Sequence of chain 2.A:
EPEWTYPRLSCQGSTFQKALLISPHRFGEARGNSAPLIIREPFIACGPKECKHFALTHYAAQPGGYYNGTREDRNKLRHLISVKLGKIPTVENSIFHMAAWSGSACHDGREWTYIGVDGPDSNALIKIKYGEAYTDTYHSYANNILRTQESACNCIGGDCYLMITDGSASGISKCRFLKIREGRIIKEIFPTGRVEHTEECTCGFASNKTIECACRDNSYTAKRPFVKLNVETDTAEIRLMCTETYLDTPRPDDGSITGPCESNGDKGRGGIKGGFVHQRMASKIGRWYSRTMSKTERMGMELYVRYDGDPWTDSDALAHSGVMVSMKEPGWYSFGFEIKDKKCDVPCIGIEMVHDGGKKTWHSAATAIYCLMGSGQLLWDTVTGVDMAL

Binding-site contacts:
Ligand atom C7 contacts residue PRO7 of chain 2.A at 3.6 Å (hydrophobic).
Ligand atom C7 contacts residue ARG8 of chain 2.A at 4.5 Å.
Ligand atom C5 contacts residue ASN208 of chain 2.A at 3.7 Å.
Ligand atom O5 contacts residue TYR6 of chain 2.A at 4.0 Å.
Ligand atom C4 contacts residue ASN208 of chain 2.A at 4.2 Å.
Ligand atom C5 contacts residue TYR6 of chain 2.A at 4.1 Å (hydrophobic).
Ligand atom C8 contacts residue PRO7 of chain 2.A at 3.7 Å (hydrophobic).
Ligand atom C6 contacts residue TYR6 of chain 2.A at 4.4 Å (hydrophobic).
Ligand atom N2 contacts residue ASN208 of chain 2.A at 2.9 Å (h-bond).
Ligand atom C7 contacts residue ASN208 of chain 2.A at 3.4 Å.
Ligand atom O3 contacts residue PRO7 of chain 2.A at 4.4 Å.
Ligand atom C1 contacts residue TYR6 of chain 2.A at 4.2 Å (hydrophobic).
Ligand atom O7 contacts residue ASN208 of chain 2.A at 3.5 Å (h-bond).
Ligand atom C8 contacts residue LEU9 of chain 2.A at 4.1 Å (hydrophobic).
Ligand atom C1 contacts residue PRO7 of chain 2.A at 3.7 Å (hydrophobic).
Ligand atom C1 contacts residue ASN208 of chain 2.A at 1.5 Å.
Ligand atom C2 contacts residue ASN208 of chain 2.A at 2.4 Å.
Ligand atom C2 contacts residue PRO7 of chain 2.A at 3.6 Å (hydrophobic).
Ligand atom C8 contacts residue ARG280 of chain 2.A at 4.2 Å.
Ligand atom C3 contacts residue ASN208 of chain 2.A at 3.8 Å.
Ligand atom N2 contacts residue PRO7 of chain 2.A at 2.8 Å (h-bond).
Ligand atom C8 contacts residue ARG8 of chain 2.A at 3.9 Å.
Ligand atom C3 contacts residue PRO7 of chain 2.A at 3.8 Å (hydrophobic).
Ligand atom C8 contacts residue ASN208 of chain 2.A at 4.5 Å.
Ligand atom O6 contacts residue TYR6 of chain 2.A at 3.8 Å.
Ligand atom O5 contacts residue ASN208 of chain 2.A at 2.4 Å (h-bond).
Ligand atom N2 contacts residue ARG8 of chain 2.A at 4.0 Å.

The protein below binds the small molecule below.
Small molecule (SMILES): CC(=O)N[C@@H]1[C@@H](O)[C@H](O)[C@@H](CO)O[C@H]1O